A protein and the small-molecule ligand that binds it are described below.
Small molecule (SMILES): COc1ccc(-c2c(-c3ccc(F)cc3)[nH]c3nc(N)nc(N)c23)cc1

Binding-site contacts:
Ligand atom C6 contacts residue PHE117 of chain 1.A at 3.5 Å (hydrophobic).
Ligand atom CAW contacts residue NAP1 of chain 1.E at 3.3 Å.
Ligand atom OAP contacts residue LEU229 of chain 1.A at 3.4 Å.
Ligand atom CAI contacts residue ASP181 of chain 1.A at 3.4 Å.
Ligand atom CAA contacts residue MET233 of chain 1.A at 3.5 Å (hydrophobic).
Ligand atom CAF contacts residue VAL226 of chain 1.A at 3.7 Å (hydrophobic).
Ligand atom CAF contacts residue GLY225 of chain 1.A at 3.3 Å.
Ligand atom CAX contacts residue PHE117 of chain 1.A at 3.6 Å (hydrophobic).
Ligand atom CAL contacts residue PHE117 of chain 1.A at 3.6 Å (hydrophobic).
Ligand atom N1 contacts residue NAP1 of chain 1.E at 2.6 Å (h-bond).
Ligand atom CAW contacts residue PHE117 of chain 1.A at 3.6 Å (hydrophobic).
Ligand atom NAO contacts residue PHE117 of chain 1.A at 3.5 Å.
Ligand atom NAC contacts residue ARG34 of chain 1.A at 3.5 Å (salt-bridge).
Ligand atom CAK contacts residue NAP1 of chain 1.E at 3.4 Å.
Ligand atom NAC contacts residue NAP1 of chain 1.E at 3.5 Å (h-bond).
Ligand atom CAU contacts residue NAP1 of chain 1.E at 3.5 Å.
Ligand atom NAB contacts residue SER115 of chain 1.A at 2.9 Å (h-bond).
Ligand atom CAJ contacts residue GLY225 of chain 1.A at 3.3 Å.
Ligand atom N3 contacts residue PHE117 of chain 1.A at 3.6 Å.
Ligand atom NAB contacts residue NAP1 of chain 1.E at 3.0 Å (h-bond).
Ligand atom C6 contacts residue NAP1 of chain 1.E at 3.5 Å.
Ligand atom OAP contacts residue PRO230 of chain 1.A at 3.6 Å.
Ligand atom C2 contacts residue NAP1 of chain 1.E at 3.2 Å.
Ligand atom C5 contacts residue PHE117 of chain 1.A at 3.5 Å (hydrophobic).
Ligand atom N3 contacts residue NAP1 of chain 1.E at 2.9 Å (h-bond).
Ligand atom NAO contacts residue NAP1 of chain 1.E at 3.5 Å.
Ligand atom CAE contacts residue ASP181 of chain 1.A at 3.7 Å.
Ligand atom FAD contacts residue MET183 of chain 1.A at 3.2 Å.
Ligand atom CAJ contacts residue NAP1 of chain 1.E at 3.7 Å.
Ligand atom NAB contacts residue PHE117 of chain 1.A at 3.6 Å.
Ligand atom C4 contacts residue PHE117 of chain 1.A at 3.5 Å (hydrophobic).
Ligand atom CAE contacts residue CYS188 of chain 1.A at 3.6 Å (hydrophobic).
Ligand atom N1 contacts residue PHE117 of chain 1.A at 3.7 Å.
Ligand atom C4 contacts residue TYR194 of chain 1.A at 3.5 Å (hydrophobic).
Ligand atom N3 contacts residue TYR194 of chain 1.A at 3.5 Å (h-bond).
Ligand atom CAA contacts residue LEU229 of chain 1.A at 3.7 Å (hydrophobic).
Ligand atom CAX contacts residue NAP1 of chain 1.E at 3.7 Å.
Ligand atom NAO contacts residue TYR194 of chain 1.A at 2.8 Å (h-bond).
Ligand atom FAD contacts residue CYS188 of chain 1.A at 3.6 Å.
Ligand atom C2 contacts residue PHE117 of chain 1.A at 3.4 Å (hydrophobic).

Sequence of chain 1.A:
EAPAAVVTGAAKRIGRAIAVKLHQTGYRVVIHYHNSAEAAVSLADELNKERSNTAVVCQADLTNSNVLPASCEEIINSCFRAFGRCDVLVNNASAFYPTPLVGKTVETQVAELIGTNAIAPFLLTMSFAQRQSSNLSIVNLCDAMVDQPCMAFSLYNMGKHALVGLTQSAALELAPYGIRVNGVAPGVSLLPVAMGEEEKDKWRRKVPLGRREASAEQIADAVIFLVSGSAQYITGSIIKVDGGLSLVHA